Sequence of chain 1.A:
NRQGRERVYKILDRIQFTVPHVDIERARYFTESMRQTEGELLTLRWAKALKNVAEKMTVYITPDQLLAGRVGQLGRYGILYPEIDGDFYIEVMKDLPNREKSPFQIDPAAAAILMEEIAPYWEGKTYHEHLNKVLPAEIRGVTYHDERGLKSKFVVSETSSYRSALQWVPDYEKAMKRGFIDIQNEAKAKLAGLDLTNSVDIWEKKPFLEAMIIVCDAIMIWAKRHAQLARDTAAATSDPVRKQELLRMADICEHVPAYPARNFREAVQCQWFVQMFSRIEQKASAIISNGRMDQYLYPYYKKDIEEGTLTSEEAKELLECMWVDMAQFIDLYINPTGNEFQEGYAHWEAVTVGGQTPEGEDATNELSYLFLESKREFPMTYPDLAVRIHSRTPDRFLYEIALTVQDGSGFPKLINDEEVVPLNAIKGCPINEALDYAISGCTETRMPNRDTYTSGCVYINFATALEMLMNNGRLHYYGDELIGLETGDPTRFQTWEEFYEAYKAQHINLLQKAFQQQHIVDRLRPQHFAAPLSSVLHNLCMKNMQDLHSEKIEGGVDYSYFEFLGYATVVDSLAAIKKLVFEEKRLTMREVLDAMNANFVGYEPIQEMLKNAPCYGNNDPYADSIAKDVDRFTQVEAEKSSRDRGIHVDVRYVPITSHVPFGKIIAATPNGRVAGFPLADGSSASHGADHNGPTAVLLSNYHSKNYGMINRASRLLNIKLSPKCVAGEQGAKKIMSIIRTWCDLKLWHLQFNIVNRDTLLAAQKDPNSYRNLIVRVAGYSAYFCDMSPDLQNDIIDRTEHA

Binding-site contacts:
Ligand atom C1 contacts residue GLN187 of chain 1.A at 4.0 Å.
Ligand atom O5 contacts residue ALA306 of chain 1.A at 3.4 Å.
Ligand atom S1 contacts residue ARG183 of chain 1.A at 3.6 Å (salt-bridge).
Ligand atom C3 contacts residue CYS462 of chain 1.A at 3.5 Å (hydrophobic).
Ligand atom O1 contacts residue GLN187 of chain 1.A at 2.9 Å (h-bond).
Ligand atom C2 contacts residue GLU464 of chain 1.A at 3.4 Å.
Ligand atom S1 contacts residue ARG672 of chain 1.A at 3.6 Å.
Ligand atom O4 contacts residue THR463 of chain 1.A at 4.2 Å.
Ligand atom O3 contacts residue ARG672 of chain 1.A at 2.8 Å (salt-bridge).
Ligand atom C2 contacts residue ARG672 of chain 1.A at 4.3 Å.
Ligand atom O2 contacts residue LEU186 of chain 1.A at 3.9 Å.
Ligand atom O4 contacts residue GLU464 of chain 1.A at 2.6 Å (salt-bridge).
Ligand atom S1 contacts residue GLN187 of chain 1.A at 3.8 Å.
Ligand atom O5 contacts residue TRP368 of chain 1.A at 3.2 Å.
Ligand atom O2 contacts residue GLU464 of chain 1.A at 3.3 Å.
Ligand atom C2 contacts residue VAL674 of chain 1.A at 4.3 Å (hydrophobic).
Ligand atom O2 contacts residue TYR581 of chain 1.A at 4.4 Å.
Ligand atom O1 contacts residue LEU186 of chain 1.A at 3.2 Å.
Ligand atom O4 contacts residue SER460 of chain 1.A at 4.0 Å.
Ligand atom O1 contacts residue SER305 of chain 1.A at 3.3 Å.
Ligand atom O1 contacts residue ARG183 of chain 1.A at 3.1 Å (salt-bridge).
Ligand atom C3 contacts residue ILE676 of chain 1.A at 3.6 Å (hydrophobic).
Ligand atom O3 contacts residue ARG183 of chain 1.A at 3.1 Å (salt-bridge).
Ligand atom O4 contacts residue GLY461 of chain 1.A at 3.6 Å.
Ligand atom C1 contacts residue SER305 of chain 1.A at 3.7 Å.
Ligand atom O2 contacts residue ARG672 of chain 1.A at 2.8 Å (salt-bridge).
Ligand atom C3 contacts residue TRP368 of chain 1.A at 4.2 Å (hydrophobic).
Ligand atom C1 contacts residue ARG183 of chain 1.A at 4.0 Å.
Ligand atom C3 contacts residue VAL674 of chain 1.A at 4.2 Å (hydrophobic).
Ligand atom O2 contacts residue GLN187 of chain 1.A at 3.1 Å (h-bond).
Ligand atom S1 contacts residue LEU186 of chain 1.A at 3.7 Å.
Ligand atom C3 contacts residue GLU464 of chain 1.A at 4.4 Å.
Ligand atom S1 contacts residue SER305 of chain 1.A at 4.4 Å.
Ligand atom O5 contacts residue GLY461 of chain 1.A at 4.3 Å.
Ligand atom O5 contacts residue CYS462 of chain 1.A at 3.7 Å.
Ligand atom O3 contacts residue LEU186 of chain 1.A at 3.4 Å.
Ligand atom O4 contacts residue GLN187 of chain 1.A at 3.8 Å.
Ligand atom C2 contacts residue CYS462 of chain 1.A at 4.0 Å (hydrophobic).
Ligand atom O4 contacts residue CYS462 of chain 1.A at 2.9 Å (h-bond).
Ligand atom O5 contacts residue ILE676 of chain 1.A at 4.2 Å.

This protein binds this small molecule.
Small molecule (SMILES): O=S(=O)(O)C[C@@H](O)CO